Sequence of chain 1.A:
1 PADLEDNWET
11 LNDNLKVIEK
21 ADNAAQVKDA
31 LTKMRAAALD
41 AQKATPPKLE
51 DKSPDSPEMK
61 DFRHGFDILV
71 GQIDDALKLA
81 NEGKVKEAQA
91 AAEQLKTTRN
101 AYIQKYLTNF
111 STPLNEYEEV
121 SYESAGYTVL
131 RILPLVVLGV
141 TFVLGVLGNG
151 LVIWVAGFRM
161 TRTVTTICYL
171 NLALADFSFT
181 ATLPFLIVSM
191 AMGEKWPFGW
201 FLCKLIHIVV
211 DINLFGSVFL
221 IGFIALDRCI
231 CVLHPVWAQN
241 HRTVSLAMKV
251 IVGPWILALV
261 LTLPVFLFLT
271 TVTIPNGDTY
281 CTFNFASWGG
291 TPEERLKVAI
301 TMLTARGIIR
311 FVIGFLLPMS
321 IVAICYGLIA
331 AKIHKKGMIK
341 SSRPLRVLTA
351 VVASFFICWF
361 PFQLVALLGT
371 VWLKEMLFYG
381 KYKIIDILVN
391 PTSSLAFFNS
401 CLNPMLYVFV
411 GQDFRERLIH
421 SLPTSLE

A small-molecule ligand and the protein it binds are described below.
Small molecule (SMILES): CSCC[C@H](NC(=O)[C@H](Cc1ccc(O)cc1)NC(=O)[C@H](CCCCN)NC(=O)[C@@H](N)CC1=CN=C2CC=CC=C12)C(=O)N[C@H](C(=O)N[C@H](CCSC)C(N)=O)C(C)C

Binding-site contacts:
Ligand atom C contacts residue ARG310 of chain 1.A at 3.7 Å.
Ligand atom C contacts residue ASP386 of chain 1.A at 3.6 Å.
Ligand atom NZ contacts residue ASP386 of chain 1.A at 3.3 Å (salt-bridge).
Ligand atom CE3 contacts residue PHE110 of chain 1.A at 3.4 Å (hydrophobic).
Ligand atom N contacts residue ASP386 of chain 1.A at 2.8 Å (salt-bridge).
Ligand atom O contacts residue ARG306 of chain 1.A at 3.0 Å (salt-bridge).
Ligand atom CE2 contacts residue HIS207 of chain 1.A at 3.4 Å.
Ligand atom N contacts residue ASP211 of chain 1.A at 2.9 Å (salt-bridge).
Ligand atom SD contacts residue TRP359 of chain 1.A at 3.6 Å.
Ligand atom O contacts residue ARG310 of chain 1.A at 3.3 Å.
Ligand atom O contacts residue PHE110 of chain 1.A at 3.7 Å.
Ligand atom CB contacts residue MET376 of chain 1.A at 3.6 Å (hydrophobic).
Ligand atom CA contacts residue ASP386 of chain 1.A at 3.4 Å.
Ligand atom CH2 contacts residue THR282 of chain 1.A at 3.6 Å.
Ligand atom CB contacts residue PHE215 of chain 1.A at 3.4 Å (hydrophobic).
Ligand atom OH contacts residue ARG306 of chain 1.A at 3.0 Å (salt-bridge).
Ligand atom NXT contacts residue ASP211 of chain 1.A at 2.7 Å (salt-bridge).
Ligand atom CG2 contacts residue LEU214 of chain 1.A at 3.7 Å (hydrophobic).
Ligand atom O contacts residue ARG310 of chain 1.A at 2.8 Å (salt-bridge).
Ligand atom C contacts residue ASP211 of chain 1.A at 3.6 Å.
Ligand atom OH contacts residue ASP211 of chain 1.A at 3.2 Å (salt-bridge).
Ligand atom NZ contacts residue ASN390 of chain 1.A at 3.0 Å (h-bond).
Ligand atom CE contacts residue VAL389 of chain 1.A at 3.5 Å (hydrophobic).
Ligand atom NXT contacts residue ARG306 of chain 1.A at 3.1 Å (salt-bridge).
Ligand atom CE1 contacts residue PHE283 of chain 1.A at 3.6 Å (hydrophobic).
Ligand atom CZ contacts residue ARG306 of chain 1.A at 3.4 Å.
Ligand atom CB contacts residue ARG310 of chain 1.A at 3.4 Å.
Ligand atom O contacts residue ARG310 of chain 1.A at 3.0 Å (salt-bridge).
Ligand atom CE contacts residue ALA366 of chain 1.A at 3.6 Å (hydrophobic).
Ligand atom CB contacts residue PHE110 of chain 1.A at 3.6 Å (hydrophobic).
Ligand atom O contacts residue PHE215 of chain 1.A at 3.6 Å.
Ligand atom CZ2 contacts residue LEU303 of chain 1.A at 3.7 Å (hydrophobic).
Ligand atom CG contacts residue PRO113 of chain 1.A at 3.6 Å (hydrophobic).
Ligand atom C contacts residue ARG310 of chain 1.A at 3.6 Å.
Ligand atom CE contacts residue ASN390 of chain 1.A at 3.6 Å.
Ligand atom O contacts residue PHE362 of chain 1.A at 3.4 Å.
Ligand atom NZ contacts residue GLU194 of chain 1.A at 3.4 Å (salt-bridge).
Ligand atom OH contacts residue VAL265 of chain 1.A at 3.4 Å.
Ligand atom CE2 contacts residue LEU303 of chain 1.A at 3.6 Å (hydrophobic).
Ligand atom CE1 contacts residue ARG306 of chain 1.A at 3.2 Å.